This protein binds this small molecule.
Small molecule (SMILES): CC(=O)N[C@H]1[C@H](O[C@H]2[C@H](O)[C@@H](NC(C)=O)CO[C@@H]2CO)O[C@H](CO)[C@@H](O)[C@@H]1O

Sequence of chain 1.C:
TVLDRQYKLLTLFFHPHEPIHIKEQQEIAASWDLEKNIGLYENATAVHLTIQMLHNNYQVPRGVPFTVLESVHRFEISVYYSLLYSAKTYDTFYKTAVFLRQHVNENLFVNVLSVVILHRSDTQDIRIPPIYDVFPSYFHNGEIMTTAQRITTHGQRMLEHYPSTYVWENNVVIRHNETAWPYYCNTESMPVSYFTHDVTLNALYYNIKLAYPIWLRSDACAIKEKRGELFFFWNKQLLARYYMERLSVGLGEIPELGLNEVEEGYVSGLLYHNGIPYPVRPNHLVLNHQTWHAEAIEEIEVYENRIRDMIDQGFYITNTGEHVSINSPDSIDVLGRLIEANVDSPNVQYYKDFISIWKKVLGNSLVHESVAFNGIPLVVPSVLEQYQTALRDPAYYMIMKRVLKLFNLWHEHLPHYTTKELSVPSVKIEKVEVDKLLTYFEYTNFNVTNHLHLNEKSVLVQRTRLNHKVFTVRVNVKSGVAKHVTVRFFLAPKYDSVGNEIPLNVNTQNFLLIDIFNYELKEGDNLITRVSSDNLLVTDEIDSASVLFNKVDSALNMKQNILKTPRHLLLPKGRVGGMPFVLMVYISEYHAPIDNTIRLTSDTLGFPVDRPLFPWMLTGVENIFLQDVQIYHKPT

Binding-site contacts:
Ligand atom C3 contacts residue SER585 of chain 1.C at 4.2 Å.
Ligand atom C1 contacts residue THR479 of chain 1.C at 3.9 Å.
Ligand atom C4 contacts residue SER585 of chain 1.C at 4.2 Å.
Ligand atom O5 contacts residue ASN477 of chain 1.C at 2.4 Å (h-bond).
Ligand atom O5 contacts residue THR479 of chain 1.C at 4.3 Å.
Ligand atom C7 contacts residue LEU499 of chain 1.C at 4.0 Å (hydrophobic).
Ligand atom C1 contacts residue SER497 of chain 1.C at 4.4 Å.
Ligand atom C1 contacts residue ASN477 of chain 1.C at 1.5 Å.
Ligand atom C7 contacts residue SER585 of chain 1.C at 4.3 Å.
Ligand atom N2 contacts residue ASN477 of chain 1.C at 2.9 Å (h-bond).
Ligand atom N2 contacts residue SER497 of chain 1.C at 3.6 Å.
Ligand atom C4 contacts residue SER497 of chain 1.C at 4.4 Å.
Ligand atom O4 contacts residue SER497 of chain 1.C at 4.5 Å.
Ligand atom C8 contacts residue PHE44 of chain 1.C at 4.4 Å (hydrophobic).
Ligand atom O3 contacts residue SER497 of chain 1.C at 3.6 Å (h-bond).
Ligand atom N2 contacts residue VAL202 of chain 1.C at 4.5 Å.
Ligand atom N2 contacts residue LEU499 of chain 1.C at 4.4 Å.
Ligand atom C2 contacts residue ASN477 of chain 1.C at 2.5 Å.
Ligand atom C8 contacts residue VAL202 of chain 1.C at 3.2 Å (hydrophobic).
Ligand atom C5 contacts residue THR479 of chain 1.C at 4.3 Å.
Ligand atom C2 contacts residue SER497 of chain 1.C at 4.0 Å.
Ligand atom C2 contacts residue SER585 of chain 1.C at 3.7 Å.
Ligand atom O5 contacts residue SER497 of chain 1.C at 4.5 Å.
Ligand atom O7 contacts residue ASN477 of chain 1.C at 3.0 Å (h-bond).
Ligand atom N2 contacts residue SER585 of chain 1.C at 4.4 Å.
Ligand atom C4 contacts residue ASN477 of chain 1.C at 4.2 Å.
Ligand atom O3 contacts residue SER585 of chain 1.C at 3.9 Å.
Ligand atom C8 contacts residue ASN477 of chain 1.C at 4.3 Å.
Ligand atom O5 contacts residue SER585 of chain 1.C at 4.2 Å.
Ligand atom C1 contacts residue SER585 of chain 1.C at 4.3 Å.
Ligand atom C8 contacts residue LEU499 of chain 1.C at 3.6 Å (hydrophobic).
Ligand atom O7 contacts residue SER585 of chain 1.C at 3.6 Å.
Ligand atom C3 contacts residue ASN477 of chain 1.C at 3.8 Å.
Ligand atom C5 contacts residue ASN477 of chain 1.C at 3.7 Å.
Ligand atom C7 contacts residue VAL202 of chain 1.C at 4.4 Å (hydrophobic).
Ligand atom C3 contacts residue SER497 of chain 1.C at 3.3 Å.
Ligand atom C7 contacts residue ASN477 of chain 1.C at 3.1 Å.
Ligand atom O6 contacts residue THR479 of chain 1.C at 4.5 Å.